A small-molecule ligand and the protein it binds are described below.
Small molecule (SMILES): COc1ccc(Cc2ccc(-c3csc(N)n3)cc2)cc1

Sequence of chain 1.B:
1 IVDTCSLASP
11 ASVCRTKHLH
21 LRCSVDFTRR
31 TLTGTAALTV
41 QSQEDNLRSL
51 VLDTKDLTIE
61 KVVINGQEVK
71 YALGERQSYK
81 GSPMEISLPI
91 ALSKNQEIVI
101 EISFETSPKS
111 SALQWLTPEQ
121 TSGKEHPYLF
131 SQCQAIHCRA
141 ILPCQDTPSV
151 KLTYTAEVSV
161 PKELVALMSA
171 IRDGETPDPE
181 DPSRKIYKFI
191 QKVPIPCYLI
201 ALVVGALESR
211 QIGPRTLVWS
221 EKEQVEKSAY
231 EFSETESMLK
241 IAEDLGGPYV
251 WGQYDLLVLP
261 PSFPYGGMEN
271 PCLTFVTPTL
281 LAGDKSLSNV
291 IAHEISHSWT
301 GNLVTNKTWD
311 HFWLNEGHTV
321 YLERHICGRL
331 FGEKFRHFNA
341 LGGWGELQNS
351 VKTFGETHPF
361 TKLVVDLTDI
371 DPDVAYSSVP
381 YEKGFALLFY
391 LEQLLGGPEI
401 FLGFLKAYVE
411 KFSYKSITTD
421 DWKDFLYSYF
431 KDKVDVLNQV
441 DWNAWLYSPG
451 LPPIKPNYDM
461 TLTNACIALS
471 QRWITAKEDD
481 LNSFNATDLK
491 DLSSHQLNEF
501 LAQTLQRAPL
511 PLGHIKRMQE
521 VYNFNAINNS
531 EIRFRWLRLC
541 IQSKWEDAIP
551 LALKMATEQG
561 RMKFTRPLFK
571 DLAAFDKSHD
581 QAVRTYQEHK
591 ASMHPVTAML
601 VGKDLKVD

Binding-site contacts:
Ligand atom C14 contacts residue ALA135 of chain 1.B at 3.6 Å (hydrophobic).
Ligand atom N21 contacts residue VAL364 of chain 1.B at 3.4 Å (h-bond).
Ligand atom C18 contacts residue TYR376 of chain 1.B at 3.7 Å (hydrophobic).
Ligand atom S03 contacts residue LYS362 of chain 1.B at 3.4 Å (salt-bridge).
Ligand atom C06 contacts residue PHE312 of chain 1.B at 3.6 Å (hydrophobic).
Ligand atom C10 contacts residue TRP309 of chain 1.B at 3.1 Å (hydrophobic).
Ligand atom C04 contacts residue PRO380 of chain 1.B at 3.5 Å (hydrophobic).
Ligand atom C05 contacts residue PRO380 of chain 1.B at 3.8 Å (hydrophobic).
Ligand atom C17 contacts residue PHE312 of chain 1.B at 3.5 Å (hydrophobic).
Ligand atom C07 contacts residue PHE312 of chain 1.B at 3.6 Å (hydrophobic).
Ligand atom O19 contacts residue TYR376 of chain 1.B at 3.5 Å.
Ligand atom C08 contacts residue PHE312 of chain 1.B at 3.7 Å (hydrophobic).
Ligand atom S03 contacts residue VAL365 of chain 1.B at 3.3 Å.
Ligand atom C10 contacts residue LEU367 of chain 1.B at 3.5 Å (hydrophobic).
Ligand atom C02 contacts residue LEU363 of chain 1.B at 3.6 Å (hydrophobic).
Ligand atom C11 contacts residue PHE312 of chain 1.B at 3.5 Å (hydrophobic).
Ligand atom C16 contacts residue GLN134 of chain 1.B at 3.6 Å.
Ligand atom C13 contacts residue ALA135 of chain 1.B at 3.6 Å (hydrophobic).
Ligand atom O19 contacts residue GLN134 of chain 1.B at 3.7 Å.
Ligand atom N21 contacts residue LEU363 of chain 1.B at 2.2 Å (h-bond).
Ligand atom C09 contacts residue PHE312 of chain 1.B at 3.8 Å (hydrophobic).
Ligand atom C20 contacts residue GLN134 of chain 1.B at 3.2 Å.
Ligand atom C08 contacts residue TYR376 of chain 1.B at 3.7 Å (hydrophobic).
Ligand atom N21 contacts residue LYS362 of chain 1.B at 3.1 Å (salt-bridge).
Ligand atom C11 contacts residue TRP309 of chain 1.B at 3.2 Å (hydrophobic).
Ligand atom C15 contacts residue TYR376 of chain 1.B at 3.7 Å (hydrophobic).
Ligand atom C16 contacts residue TYR376 of chain 1.B at 3.3 Å (hydrophobic).
Ligand atom N01 contacts residue VAL365 of chain 1.B at 3.5 Å.
Ligand atom O19 contacts residue TYR265 of chain 1.B at 3.7 Å.
Ligand atom C02 contacts residue LYS362 of chain 1.B at 3.6 Å.
Ligand atom C17 contacts residue TYR376 of chain 1.B at 3.3 Å (hydrophobic).
Ligand atom C17 contacts residue GLN134 of chain 1.B at 3.5 Å.
Ligand atom C18 contacts residue PHE312 of chain 1.B at 3.5 Å (hydrophobic).
Ligand atom C02 contacts residue VAL365 of chain 1.B at 3.1 Å (hydrophobic).
Ligand atom S03 contacts residue PRO380 of chain 1.B at 3.5 Å.
Ligand atom C10 contacts residue PHE312 of chain 1.B at 3.5 Å (hydrophobic).
Ligand atom C14 contacts residue PRO372 of chain 1.B at 3.5 Å (hydrophobic).
Ligand atom C07 contacts residue TYR376 of chain 1.B at 3.8 Å (hydrophobic).
Ligand atom C20 contacts residue TYR265 of chain 1.B at 3.3 Å (hydrophobic).
Ligand atom N21 contacts residue VAL365 of chain 1.B at 3.5 Å.